Sequence of chain 25.E:
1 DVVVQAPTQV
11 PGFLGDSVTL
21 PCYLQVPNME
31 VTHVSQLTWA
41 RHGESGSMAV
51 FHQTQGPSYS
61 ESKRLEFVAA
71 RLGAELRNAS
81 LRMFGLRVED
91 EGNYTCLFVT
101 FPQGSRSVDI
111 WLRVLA

Binding-site contacts:
Ligand atom O7 contacts residue TRP111 of chain 25.E at 3.6 Å.
Ligand atom C3 contacts residue TRP111 of chain 25.E at 3.7 Å (hydrophobic).
Ligand atom N2 contacts residue ASN93 of chain 25.E at 2.5 Å (h-bond).
Ligand atom C5 contacts residue ASN93 of chain 25.E at 4.0 Å.
Ligand atom O5 contacts residue TRP111 of chain 25.E at 4.3 Å.
Ligand atom C7 contacts residue GLY92 of chain 25.E at 4.2 Å.
Ligand atom C6 contacts residue HIS42 of chain 25.E at 4.3 Å.
Ligand atom C7 contacts residue ASN93 of chain 25.E at 3.5 Å.
Ligand atom C6 contacts residue ASN93 of chain 25.E at 3.1 Å.
Ligand atom O3 contacts residue ASN93 of chain 25.E at 4.0 Å.
Ligand atom O4 contacts residue TRP111 of chain 25.E at 3.4 Å.
Ligand atom C2 contacts residue ASN93 of chain 25.E at 1.8 Å.
Ligand atom C5 contacts residue TRP111 of chain 25.E at 3.7 Å (hydrophobic).
Ligand atom C1 contacts residue TRP111 of chain 25.E at 3.9 Å (hydrophobic).
Ligand atom C4 contacts residue TRP111 of chain 25.E at 4.0 Å (hydrophobic).
Ligand atom O7 contacts residue ASN93 of chain 25.E at 3.9 Å.
Ligand atom C2 contacts residue TRP111 of chain 25.E at 4.1 Å (hydrophobic).
Ligand atom O5 contacts residue ASN93 of chain 25.E at 4.1 Å.
Ligand atom O5 contacts residue ASN93 of chain 25.E at 2.3 Å (h-bond).
Ligand atom C7 contacts residue TRP111 of chain 25.E at 3.8 Å (hydrophobic).
Ligand atom N2 contacts residue TRP111 of chain 25.E at 3.5 Å.
Ligand atom C4 contacts residue ASN93 of chain 25.E at 3.6 Å.
Ligand atom C5 contacts residue ASN93 of chain 25.E at 3.5 Å.
Ligand atom O3 contacts residue TRP111 of chain 25.E at 4.3 Å.
Ligand atom N2 contacts residue GLY92 of chain 25.E at 4.2 Å.
Ligand atom C8 contacts residue GLU91 of chain 25.E at 3.8 Å.
Ligand atom C8 contacts residue GLY92 of chain 25.E at 3.6 Å.
Ligand atom C3 contacts residue ASN93 of chain 25.E at 3.1 Å.
Ligand atom C1 contacts residue ASN93 of chain 25.E at 1.4 Å.
Ligand atom C8 contacts residue TRP111 of chain 25.E at 3.3 Å (hydrophobic).

This small molecule binds to this protein.
Small molecule (SMILES): CC(=O)N[C@H]1[C@H](O[C@H]2[C@H](O)[C@@H](NC(C)=O)CO[C@@H]2CO[C@@H]2O[C@@H](C)[C@@H](O)[C@@H](O)[C@@H]2O)O[C@H](CO)[C@@H](O[C@@H]2O[C@H](CO)[C@@H](O)[C@H](O[C@H]3O[C@H](CO)[C@@H](O)[C@H](O)[C@@H]3O)[C@@H]2O)[C@@H]1O